A small-molecule ligand and the protein it binds are described below.
Small molecule (SMILES): COC(=O)c1cc2c(cc1CS(C)(=O)=O)-c1cn(C)c(=O)c3[nH]cc(c13)CN2c1ncc(F)cc1F

Binding-site contacts:
Ligand atom C11 contacts residue ILE127 of chain 1.A at 3.8 Å (hydrophobic).
Ligand atom C11 contacts residue ASN121 of chain 1.A at 3.7 Å.
Ligand atom C15 contacts residue LEU73 of chain 1.A at 3.9 Å (hydrophobic).
Ligand atom C33 contacts residue ILE127 of chain 1.A at 3.6 Å (hydrophobic).
Ligand atom C32 contacts residue ILE127 of chain 1.A at 3.5 Å (hydrophobic).
Ligand atom F36 contacts residue ASP126 of chain 1.A at 3.5 Å.
Ligand atom C32 contacts residue MET130 of chain 1.A at 3.9 Å (hydrophobic).
Ligand atom N2 contacts residue VAL68 of chain 1.A at 3.9 Å.
Ligand atom O28 contacts residue ASP69 of chain 1.A at 3.0 Å (salt-bridge).
Ligand atom C29 contacts residue GLN66 of chain 1.A at 3.0 Å.
Ligand atom C10 contacts residue ILE127 of chain 1.A at 3.9 Å (hydrophobic).
Ligand atom O28 contacts residue LEU73 of chain 1.A at 3.4 Å.
Ligand atom C19 contacts residue LEU73 of chain 1.A at 3.6 Å (hydrophobic).
Ligand atom C3 contacts residue PRO63 of chain 1.A at 3.4 Å (hydrophobic).
Ligand atom C1 contacts residue PHE64 of chain 1.A at 3.6 Å (hydrophobic).
Ligand atom C31 contacts residue TRP62 of chain 1.A at 3.7 Å (hydrophobic).
Ligand atom C17 contacts residue PRO63 of chain 1.A at 3.5 Å (hydrophobic).
Ligand atom C7 contacts residue ASN121 of chain 1.A at 3.8 Å.
Ligand atom O28 contacts residue PRO67 of chain 1.A at 3.5 Å (h-bond).
Ligand atom F37 contacts residue PRO63 of chain 1.A at 3.1 Å.
Ligand atom F36 contacts residue MET130 of chain 1.A at 3.6 Å.
Ligand atom C20 contacts residue LEU73 of chain 1.A at 3.5 Å (hydrophobic).
Ligand atom C29 contacts residue PRO67 of chain 1.A at 3.7 Å (hydrophobic).
Ligand atom O27 contacts residue LEU73 of chain 1.A at 3.7 Å.
Ligand atom N8 contacts residue ASN121 of chain 1.A at 3.0 Å (h-bond).
Ligand atom C1 contacts residue PRO63 of chain 1.A at 3.9 Å (hydrophobic).
Ligand atom C32 contacts residue TRP62 of chain 1.A at 3.7 Å (hydrophobic).
Ligand atom C7 contacts residue LEU75 of chain 1.A at 3.9 Å (hydrophobic).
Ligand atom C25 contacts residue GLN66 of chain 1.A at 3.6 Å.
Ligand atom F36 contacts residue ILE127 of chain 1.A at 3.2 Å.
Ligand atom C31 contacts residue ILE127 of chain 1.A at 3.8 Å (hydrophobic).
Ligand atom O28 contacts residue VAL68 of chain 1.A at 3.5 Å.
Ligand atom C34 contacts residue ILE127 of chain 1.A at 3.7 Å (hydrophobic).
Ligand atom F37 contacts residue TRP62 of chain 1.A at 2.9 Å.
Ligand atom C17 contacts residue LEU73 of chain 1.A at 3.6 Å (hydrophobic).
Ligand atom O22 contacts residue LEU73 of chain 1.A at 3.7 Å.
Ligand atom C16 contacts residue LEU73 of chain 1.A at 3.6 Å (hydrophobic).
Ligand atom C21 contacts residue TRP62 of chain 1.A at 3.9 Å (hydrophobic).
Ligand atom C1 contacts residue VAL68 of chain 1.A at 3.7 Å (hydrophobic).
Ligand atom O12 contacts residue ASN121 of chain 1.A at 2.8 Å (h-bond).

Sequence of chain 1.A:
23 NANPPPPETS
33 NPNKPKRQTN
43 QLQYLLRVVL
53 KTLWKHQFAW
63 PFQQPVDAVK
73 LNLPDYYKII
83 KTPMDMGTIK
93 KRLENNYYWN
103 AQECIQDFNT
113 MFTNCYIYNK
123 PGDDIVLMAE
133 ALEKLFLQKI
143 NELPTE